A protein and the small-molecule ligand that binds it are described below.
Small molecule (SMILES): CC(=O)N[C@@H]1[C@@H](O)[C@H](O)[C@@H](CO)O[C@H]1O

Sequence of chain 1.C:
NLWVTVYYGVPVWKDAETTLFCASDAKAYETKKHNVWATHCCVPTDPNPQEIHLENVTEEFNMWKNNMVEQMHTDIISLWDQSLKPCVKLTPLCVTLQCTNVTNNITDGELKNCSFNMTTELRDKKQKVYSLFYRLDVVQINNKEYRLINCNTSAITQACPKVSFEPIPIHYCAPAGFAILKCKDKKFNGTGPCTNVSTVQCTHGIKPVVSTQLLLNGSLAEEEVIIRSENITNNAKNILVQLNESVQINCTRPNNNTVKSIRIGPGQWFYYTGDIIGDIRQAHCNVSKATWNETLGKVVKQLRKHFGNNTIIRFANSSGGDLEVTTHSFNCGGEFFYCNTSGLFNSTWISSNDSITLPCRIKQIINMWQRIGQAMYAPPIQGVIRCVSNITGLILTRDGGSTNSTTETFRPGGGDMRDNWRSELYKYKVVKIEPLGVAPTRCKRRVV

Binding-site contacts:
Ligand atom C8 contacts residue THR374 of chain 1.C at 4.1 Å.
Ligand atom C7 contacts residue ASN387 of chain 1.C at 3.5 Å.
Ligand atom O5 contacts residue SER389 of chain 1.C at 4.1 Å.
Ligand atom C3 contacts residue ASN387 of chain 1.C at 3.8 Å.
Ligand atom C7 contacts residue NAG1 of chain 1.ZA at 3.6 Å.
Ligand atom C5 contacts residue SER389 of chain 1.C at 4.5 Å.
Ligand atom C8 contacts residue THR373 of chain 1.C at 4.0 Å.
Ligand atom C2 contacts residue ASN387 of chain 1.C at 2.5 Å.
Ligand atom C3 contacts residue NAG1 of chain 1.ZA at 3.8 Å.
Ligand atom C1 contacts residue SER389 of chain 1.C at 3.5 Å.
Ligand atom O7 contacts residue ASN387 of chain 1.C at 3.7 Å.
Ligand atom O4 contacts residue NAG1 of chain 1.ZA at 4.0 Å.
Ligand atom O7 contacts residue NAG1 of chain 1.ZA at 4.3 Å.
Ligand atom N2 contacts residue NAG1 of chain 1.ZA at 3.5 Å (h-bond).
Ligand atom C4 contacts residue ASN387 of chain 1.C at 4.2 Å.
Ligand atom C5 contacts residue ASN387 of chain 1.C at 3.7 Å.
Ligand atom O3 contacts residue NAG1 of chain 1.ZA at 2.9 Å (h-bond).
Ligand atom C2 contacts residue NAG1 of chain 1.ZA at 4.3 Å.
Ligand atom C8 contacts residue NAG1 of chain 1.ZA at 3.7 Å.
Ligand atom C8 contacts residue ASN387 of chain 1.C at 3.9 Å.
Ligand atom O5 contacts residue ASN387 of chain 1.C at 2.4 Å (h-bond).
Ligand atom N2 contacts residue ASN387 of chain 1.C at 2.9 Å (h-bond).
Ligand atom C1 contacts residue ASN387 of chain 1.C at 1.5 Å.